This protein binds this small molecule.
Small molecule (SMILES): CC(=O)N[C@H]1[C@H](O[C@H]2[C@H](O)[C@@H](NC(C)=O)CO[C@@H]2CO[C@@H]2O[C@@H](C)[C@@H](O)[C@@H](O)[C@@H]2O)O[C@H](CO)[C@@H](O)[C@@H]1O

Sequence of chain 2.A:
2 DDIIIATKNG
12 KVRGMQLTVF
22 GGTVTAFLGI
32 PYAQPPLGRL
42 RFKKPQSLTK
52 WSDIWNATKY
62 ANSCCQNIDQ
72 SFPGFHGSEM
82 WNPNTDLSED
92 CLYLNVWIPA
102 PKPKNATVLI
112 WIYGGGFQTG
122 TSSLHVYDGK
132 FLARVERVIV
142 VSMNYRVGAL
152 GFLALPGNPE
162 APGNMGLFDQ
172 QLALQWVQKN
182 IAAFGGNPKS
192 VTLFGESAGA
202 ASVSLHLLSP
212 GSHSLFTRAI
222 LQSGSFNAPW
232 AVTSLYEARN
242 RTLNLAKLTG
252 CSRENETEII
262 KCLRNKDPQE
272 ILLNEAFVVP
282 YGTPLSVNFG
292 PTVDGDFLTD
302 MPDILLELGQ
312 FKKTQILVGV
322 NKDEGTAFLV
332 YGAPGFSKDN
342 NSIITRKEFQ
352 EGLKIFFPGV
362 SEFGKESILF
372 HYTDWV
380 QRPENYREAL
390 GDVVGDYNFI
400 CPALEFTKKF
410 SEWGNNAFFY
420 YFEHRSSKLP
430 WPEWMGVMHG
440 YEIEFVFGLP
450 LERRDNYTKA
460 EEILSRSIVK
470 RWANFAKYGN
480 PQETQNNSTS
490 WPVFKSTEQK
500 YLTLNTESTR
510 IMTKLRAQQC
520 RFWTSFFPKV

Binding-site contacts:
Ligand atom C3 contacts residue ASN241 of chain 2.A at 3.9 Å.
Ligand atom C5 contacts residue ASN245 of chain 2.A at 4.1 Å.
Ligand atom O7 contacts residue ASN241 of chain 2.A at 3.7 Å.
Ligand atom C4 contacts residue PHE278 of chain 2.A at 3.6 Å (hydrophobic).
Ligand atom C7 contacts residue TYR237 of chain 2.A at 3.6 Å (hydrophobic).
Ligand atom C4 contacts residue ASN241 of chain 2.A at 4.3 Å.
Ligand atom C5 contacts residue ASN245 of chain 2.A at 3.7 Å.
Ligand atom O6 contacts residue ASN245 of chain 2.A at 3.6 Å (h-bond).
Ligand atom O5 contacts residue PRO281 of chain 2.A at 4.0 Å.
Ligand atom O4 contacts residue PHE278 of chain 2.A at 4.2 Å.
Ligand atom C5 contacts residue ASN241 of chain 2.A at 3.7 Å.
Ligand atom C6 contacts residue ASN245 of chain 2.A at 3.9 Å.
Ligand atom O4 contacts residue LEU249 of chain 2.A at 4.1 Å.
Ligand atom O3 contacts residue VAL280 of chain 2.A at 3.9 Å.
Ligand atom C1 contacts residue ASN241 of chain 2.A at 1.5 Å.
Ligand atom C4 contacts residue LEU249 of chain 2.A at 4.3 Å (hydrophobic).
Ligand atom C3 contacts residue VAL280 of chain 2.A at 4.3 Å (hydrophobic).
Ligand atom N2 contacts residue ASN241 of chain 2.A at 3.1 Å (h-bond).
Ligand atom N2 contacts residue TYR237 of chain 2.A at 3.9 Å.
Ligand atom O7 contacts residue TYR237 of chain 2.A at 4.1 Å.
Ligand atom C2 contacts residue ASN241 of chain 2.A at 2.5 Å.
Ligand atom C6 contacts residue ASN245 of chain 2.A at 3.7 Å.
Ligand atom O3 contacts residue PRO281 of chain 2.A at 3.8 Å.
Ligand atom C6 contacts residue LEU249 of chain 2.A at 3.9 Å (hydrophobic).
Ligand atom O5 contacts residue ASN241 of chain 2.A at 2.4 Å (h-bond).
Ligand atom C6 contacts residue LYS248 of chain 2.A at 3.9 Å.
Ligand atom C1 contacts residue ASN245 of chain 2.A at 3.7 Å.
Ligand atom O2 contacts residue PRO281 of chain 2.A at 4.1 Å.
Ligand atom C7 contacts residue ASN241 of chain 2.A at 3.9 Å.
Ligand atom C8 contacts residue TYR237 of chain 2.A at 3.3 Å (hydrophobic).
Ligand atom O5 contacts residue ASN245 of chain 2.A at 3.0 Å (h-bond).
Ligand atom O3 contacts residue PHE278 of chain 2.A at 3.3 Å (h-bond).
Ligand atom O5 contacts residue ASN245 of chain 2.A at 4.5 Å.
Ligand atom C3 contacts residue PHE278 of chain 2.A at 3.6 Å (hydrophobic).